Sequence of chain 2.A:
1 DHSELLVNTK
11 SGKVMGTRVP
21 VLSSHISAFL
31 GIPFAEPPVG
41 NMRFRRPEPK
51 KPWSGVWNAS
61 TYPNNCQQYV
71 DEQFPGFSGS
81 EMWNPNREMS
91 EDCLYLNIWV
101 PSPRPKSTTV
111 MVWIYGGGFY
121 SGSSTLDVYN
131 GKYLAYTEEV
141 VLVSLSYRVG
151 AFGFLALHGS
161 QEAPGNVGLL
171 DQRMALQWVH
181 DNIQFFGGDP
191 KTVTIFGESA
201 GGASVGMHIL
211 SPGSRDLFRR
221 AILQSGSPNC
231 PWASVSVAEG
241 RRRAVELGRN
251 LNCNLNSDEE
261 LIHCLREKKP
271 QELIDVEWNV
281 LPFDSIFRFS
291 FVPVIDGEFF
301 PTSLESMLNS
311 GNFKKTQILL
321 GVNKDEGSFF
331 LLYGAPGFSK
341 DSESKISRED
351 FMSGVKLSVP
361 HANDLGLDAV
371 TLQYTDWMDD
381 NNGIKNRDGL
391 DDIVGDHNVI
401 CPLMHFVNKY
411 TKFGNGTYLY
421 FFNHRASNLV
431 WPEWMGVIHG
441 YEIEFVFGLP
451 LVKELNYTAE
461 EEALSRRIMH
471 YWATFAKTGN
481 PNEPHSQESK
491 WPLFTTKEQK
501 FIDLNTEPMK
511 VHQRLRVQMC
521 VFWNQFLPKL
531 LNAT

The protein below binds the small molecule below.
Small molecule (SMILES): CC(=O)N[C@@H]1[C@@H](O)[C@H](O)[C@@H](CO)O[C@H]1O

Binding-site contacts:
Ligand atom C1 contacts residue SER60 of chain 2.A at 3.7 Å.
Ligand atom C1 contacts residue ASN58 of chain 2.A at 1.4 Å.
Ligand atom O5 contacts residue SER60 of chain 2.A at 4.3 Å.
Ligand atom C5 contacts residue ASN58 of chain 2.A at 3.6 Å.
Ligand atom C5 contacts residue THR61 of chain 2.A at 4.2 Å.
Ligand atom O7 contacts residue ASN58 of chain 2.A at 3.3 Å (h-bond).
Ligand atom C5 contacts residue SER60 of chain 2.A at 4.1 Å.
Ligand atom C2 contacts residue ASN58 of chain 2.A at 2.7 Å.
Ligand atom C2 contacts residue SER60 of chain 2.A at 4.4 Å.
Ligand atom C6 contacts residue THR61 of chain 2.A at 4.3 Å.
Ligand atom C3 contacts residue SER60 of chain 2.A at 4.4 Å.
Ligand atom C3 contacts residue ASN58 of chain 2.A at 3.9 Å.
Ligand atom C7 contacts residue ASN58 of chain 2.A at 3.3 Å.
Ligand atom N2 contacts residue ASN58 of chain 2.A at 3.0 Å (h-bond).
Ligand atom C4 contacts residue ASN58 of chain 2.A at 4.3 Å.
Ligand atom O6 contacts residue THR61 of chain 2.A at 4.2 Å.
Ligand atom C8 contacts residue ASN58 of chain 2.A at 4.4 Å.
Ligand atom O5 contacts residue ASN58 of chain 2.A at 2.4 Å (h-bond).